Binding-site contacts:
Ligand atom C18 contacts residue LEU229 of chain 1.A at 4.0 Å (hydrophobic).
Ligand atom C2 contacts residue LEU53 of chain 1.A at 4.1 Å (hydrophobic).
Ligand atom C16 contacts residue GLY225 of chain 1.A at 4.0 Å.
Ligand atom C2 contacts residue GLU57 of chain 1.A at 3.2 Å.
Ligand atom O3 contacts residue LEU91 of chain 1.A at 3.8 Å.
Ligand atom C7 contacts residue PHE108 of chain 1.A at 4.0 Å (hydrophobic).
Ligand atom C5 contacts residue PHE108 of chain 1.A at 3.6 Å (hydrophobic).
Ligand atom O3 contacts residue ARG98 of chain 1.A at 3.1 Å (salt-bridge).
Ligand atom C2 contacts residue LEU50 of chain 1.A at 3.8 Å (hydrophobic).
Ligand atom C1 contacts residue PHE108 of chain 1.A at 4.0 Å (hydrophobic).
Ligand atom O17 contacts residue LEU229 of chain 1.A at 3.3 Å (h-bond).
Ligand atom C17 contacts residue HIS228 of chain 1.A at 3.5 Å.
Ligand atom C21 contacts residue TRP87 of chain 1.A at 3.8 Å (hydrophobic).
Ligand atom C10 contacts residue PHE108 of chain 1.A at 3.7 Å (hydrophobic).
Ligand atom C6 contacts residue PHE108 of chain 1.A at 4.1 Å (hydrophobic).
Ligand atom C3 contacts residue PHE108 of chain 1.A at 4.0 Å (hydrophobic).
Ligand atom C16 contacts residue HIS228 of chain 1.A at 3.5 Å.
Ligand atom C15 contacts residue ILE128 of chain 1.A at 4.1 Å (hydrophobic).
Ligand atom C2 contacts residue ALA54 of chain 1.A at 4.0 Å (hydrophobic).
Ligand atom O20 contacts residue THR51 of chain 1.A at 3.5 Å.
Ligand atom C6 contacts residue MET92 of chain 1.A at 3.7 Å (hydrophobic).
Ligand atom C4 contacts residue PHE108 of chain 1.A at 4.0 Å (hydrophobic).
Ligand atom C3 contacts residue GLU57 of chain 1.A at 3.1 Å.
Ligand atom O17 contacts residue GLY225 of chain 1.A at 3.9 Å.
Ligand atom C2 contacts residue PHE108 of chain 1.A at 4.0 Å (hydrophobic).
Ligand atom O20 contacts residue ALA54 of chain 1.A at 3.8 Å.
Ligand atom O17 contacts residue HIS228 of chain 1.A at 2.8 Å (h-bond).
Ligand atom C18 contacts residue GLY225 of chain 1.A at 3.8 Å.
Ligand atom O3 contacts residue GLU57 of chain 1.A at 2.4 Å (salt-bridge).
Ligand atom C1 contacts residue ALA54 of chain 1.A at 4.0 Å (hydrophobic).
Ligand atom C7 contacts residue MET92 of chain 1.A at 4.0 Å (hydrophobic).
Ligand atom C21 contacts residue LEU229 of chain 1.A at 3.5 Å (hydrophobic).
Ligand atom C21 contacts residue ALA54 of chain 1.A at 3.7 Å (hydrophobic).
Ligand atom O17 contacts residue MET47 of chain 1.A at 3.5 Å.
Ligand atom C4 contacts residue LEU91 of chain 1.A at 3.9 Å (hydrophobic).
Ligand atom C11 contacts residue LEU50 of chain 1.A at 3.9 Å (hydrophobic).
Ligand atom C1 contacts residue LEU50 of chain 1.A at 3.3 Å (hydrophobic).
Ligand atom C6 contacts residue LEU95 of chain 1.A at 3.8 Å (hydrophobic).
Ligand atom C19 contacts residue ALA54 of chain 1.A at 3.8 Å (hydrophobic).
Ligand atom C9 contacts residue PHE108 of chain 1.A at 4.1 Å (hydrophobic).

Sequence of chain 1.A:
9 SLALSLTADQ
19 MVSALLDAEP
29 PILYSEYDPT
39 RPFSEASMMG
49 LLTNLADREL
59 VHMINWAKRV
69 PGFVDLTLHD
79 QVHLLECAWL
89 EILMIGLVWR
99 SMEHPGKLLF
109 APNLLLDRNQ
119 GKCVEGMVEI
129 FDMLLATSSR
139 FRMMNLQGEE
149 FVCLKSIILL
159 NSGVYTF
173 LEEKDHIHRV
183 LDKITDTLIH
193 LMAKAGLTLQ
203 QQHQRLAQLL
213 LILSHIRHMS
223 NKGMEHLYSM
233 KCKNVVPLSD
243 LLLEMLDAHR

The small molecule below binds the protein below.
Small molecule (SMILES): COC[C@H]1C[C@]2(C)[C@@H](O)CC[C@H]2[C@@H]2CCc3cc(O)ccc3[C@@H]12